Binding-site contacts:
Ligand atom C5 contacts residue ASN80 of chain 1.G at 3.7 Å.
Ligand atom C8 contacts residue THR48 of chain 1.G at 3.3 Å.
Ligand atom C7 contacts residue THR48 of chain 1.G at 4.4 Å.
Ligand atom O5 contacts residue ASN80 of chain 1.G at 2.4 Å (h-bond).
Ligand atom C3 contacts residue ASN80 of chain 1.G at 3.8 Å.
Ligand atom C3 contacts residue TYR47 of chain 1.G at 4.4 Å (hydrophobic).
Ligand atom C1 contacts residue ASN80 of chain 1.G at 1.5 Å.
Ligand atom C8 contacts residue ASN49 of chain 1.G at 4.0 Å.
Ligand atom N2 contacts residue TYR47 of chain 1.G at 3.7 Å.
Ligand atom C8 contacts residue ASN80 of chain 1.G at 3.9 Å.
Ligand atom C2 contacts residue TYR47 of chain 1.G at 4.3 Å (hydrophobic).
Ligand atom O7 contacts residue ASN80 of chain 1.G at 3.2 Å (h-bond).
Ligand atom C1 contacts residue TYR47 of chain 1.G at 3.9 Å (hydrophobic).
Ligand atom N2 contacts residue ASN80 of chain 1.G at 2.9 Å (h-bond).
Ligand atom C7 contacts residue ASN80 of chain 1.G at 3.3 Å.
Ligand atom C2 contacts residue ASN80 of chain 1.G at 2.5 Å.
Ligand atom C5 contacts residue TYR47 of chain 1.G at 4.3 Å (hydrophobic).
Ligand atom C4 contacts residue ASN80 of chain 1.G at 4.3 Å.

Sequence of chain 1.G:
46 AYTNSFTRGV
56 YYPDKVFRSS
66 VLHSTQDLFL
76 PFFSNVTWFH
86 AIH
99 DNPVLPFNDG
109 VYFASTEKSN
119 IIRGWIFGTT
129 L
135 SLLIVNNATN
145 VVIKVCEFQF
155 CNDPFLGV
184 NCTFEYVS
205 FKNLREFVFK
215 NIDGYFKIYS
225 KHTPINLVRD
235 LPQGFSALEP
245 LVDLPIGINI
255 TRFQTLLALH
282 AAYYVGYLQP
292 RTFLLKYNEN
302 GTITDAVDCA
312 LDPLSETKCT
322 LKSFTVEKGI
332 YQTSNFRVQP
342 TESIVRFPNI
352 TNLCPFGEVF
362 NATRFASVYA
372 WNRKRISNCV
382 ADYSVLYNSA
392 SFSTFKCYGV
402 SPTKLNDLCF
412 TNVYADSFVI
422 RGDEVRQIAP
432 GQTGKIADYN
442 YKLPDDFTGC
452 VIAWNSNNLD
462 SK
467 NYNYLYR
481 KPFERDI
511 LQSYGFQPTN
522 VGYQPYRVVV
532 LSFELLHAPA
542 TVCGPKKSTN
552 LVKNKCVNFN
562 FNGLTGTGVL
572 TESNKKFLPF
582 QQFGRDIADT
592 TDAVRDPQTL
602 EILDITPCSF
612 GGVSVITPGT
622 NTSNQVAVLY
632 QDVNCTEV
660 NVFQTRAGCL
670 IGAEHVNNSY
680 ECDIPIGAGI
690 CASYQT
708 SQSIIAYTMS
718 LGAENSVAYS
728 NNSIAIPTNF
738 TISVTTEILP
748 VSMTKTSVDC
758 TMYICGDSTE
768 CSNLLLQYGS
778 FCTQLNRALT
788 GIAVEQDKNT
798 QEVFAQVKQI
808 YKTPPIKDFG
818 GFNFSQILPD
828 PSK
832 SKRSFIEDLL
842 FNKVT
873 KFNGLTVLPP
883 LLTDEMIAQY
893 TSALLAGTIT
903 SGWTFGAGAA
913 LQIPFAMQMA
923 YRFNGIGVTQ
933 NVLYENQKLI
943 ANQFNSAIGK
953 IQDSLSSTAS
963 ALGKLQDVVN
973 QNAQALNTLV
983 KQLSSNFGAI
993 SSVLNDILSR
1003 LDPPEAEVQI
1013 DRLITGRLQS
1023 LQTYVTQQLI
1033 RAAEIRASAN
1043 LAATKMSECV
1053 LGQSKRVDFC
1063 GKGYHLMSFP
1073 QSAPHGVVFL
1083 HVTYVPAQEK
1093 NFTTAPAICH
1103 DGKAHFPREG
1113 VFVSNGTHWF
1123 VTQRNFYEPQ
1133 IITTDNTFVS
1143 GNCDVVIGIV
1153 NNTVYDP

This protein binds this small molecule.
Small molecule (SMILES): CC(=O)N[C@@H]1[C@@H](O)[C@H](O)[C@@H](CO)O[C@H]1O